Binding-site contacts:
Ligand atom N5 contacts residue SER292 of chain 1.C at 3.4 Å (h-bond).
Ligand atom C4 contacts residue SER292 of chain 1.C at 3.9 Å.
Ligand atom O1B contacts residue SER287 of chain 1.C at 3.0 Å (h-bond).
Ligand atom C2 contacts residue SER287 of chain 1.C at 3.8 Å.
Ligand atom O7 contacts residue TRP322 of chain 1.C at 3.4 Å.
Ligand atom C10 contacts residue GLN320 of chain 1.C at 3.9 Å.
Ligand atom C11 contacts residue SER292 of chain 1.C at 3.7 Å.
Ligand atom C1 contacts residue SER287 of chain 1.C at 2.9 Å.
Ligand atom N5 contacts residue ASN319 of chain 1.C at 3.7 Å.
Ligand atom C4 contacts residue ASN319 of chain 1.C at 3.1 Å.
Ligand atom C11 contacts residue TRP322 of chain 1.C at 3.4 Å (hydrophobic).
Ligand atom C10 contacts residue TRP322 of chain 1.C at 3.7 Å (hydrophobic).
Ligand atom C10 contacts residue ASN319 of chain 1.C at 4.0 Å.
Ligand atom CZ contacts residue ASN319 of chain 1.C at 3.9 Å.
Ligand atom C5 contacts residue ASN319 of chain 1.C at 4.1 Å.
Ligand atom C5 contacts residue SER292 of chain 1.C at 3.8 Å.
Ligand atom C2 contacts residue SER292 of chain 1.C at 3.7 Å.
Ligand atom O1A contacts residue SER287 of chain 1.C at 2.7 Å (h-bond).
Ligand atom O9 contacts residue LYS353 of chain 1.C at 3.7 Å.
Ligand atom C1 contacts residue ASN319 of chain 1.C at 3.9 Å.
Ligand atom NH2 contacts residue GLN320 of chain 1.C at 3.4 Å.
Ligand atom C6 contacts residue TRP322 of chain 1.C at 4.0 Å (hydrophobic).
Ligand atom O6 contacts residue SER292 of chain 1.C at 4.0 Å.
Ligand atom O10 contacts residue GLN320 of chain 1.C at 3.9 Å.
Ligand atom C3 contacts residue SER292 of chain 1.C at 3.6 Å.
Ligand atom C6 contacts residue SER292 of chain 1.C at 3.6 Å.
Ligand atom C11 contacts residue ASN321 of chain 1.C at 3.5 Å.
Ligand atom C7 contacts residue TRP322 of chain 1.C at 3.5 Å (hydrophobic).
Ligand atom C11 contacts residue GLN320 of chain 1.C at 3.3 Å.
Ligand atom C2 contacts residue ASN319 of chain 1.C at 4.0 Å.
Ligand atom C3 contacts residue ASN319 of chain 1.C at 3.2 Å.
Ligand atom C8 contacts residue TRP322 of chain 1.C at 4.0 Å (hydrophobic).
Ligand atom O8 contacts residue SER290 of chain 1.C at 2.6 Å (h-bond).
Ligand atom C8 contacts residue SER290 of chain 1.C at 3.8 Å.
Ligand atom NE contacts residue ASN319 of chain 1.C at 3.7 Å.
Ligand atom NH2 contacts residue ASN319 of chain 1.C at 3.3 Å (h-bond).
Ligand atom O10 contacts residue TRP322 of chain 1.C at 4.1 Å.
Ligand atom O1B contacts residue ASN319 of chain 1.C at 3.0 Å (h-bond).
Ligand atom N5 contacts residue TRP322 of chain 1.C at 3.6 Å.
Ligand atom O1A contacts residue ASP289 of chain 1.C at 3.3 Å (salt-bridge).

The small molecule below binds the protein below.
Small molecule (SMILES): [H]/N=C(\N)N[C@H]1C=C(C(=O)O)O[C@@H]([C@H](O)[C@H](O)CO)[C@@H]1NC(C)=O

Sequence of chain 1.C:
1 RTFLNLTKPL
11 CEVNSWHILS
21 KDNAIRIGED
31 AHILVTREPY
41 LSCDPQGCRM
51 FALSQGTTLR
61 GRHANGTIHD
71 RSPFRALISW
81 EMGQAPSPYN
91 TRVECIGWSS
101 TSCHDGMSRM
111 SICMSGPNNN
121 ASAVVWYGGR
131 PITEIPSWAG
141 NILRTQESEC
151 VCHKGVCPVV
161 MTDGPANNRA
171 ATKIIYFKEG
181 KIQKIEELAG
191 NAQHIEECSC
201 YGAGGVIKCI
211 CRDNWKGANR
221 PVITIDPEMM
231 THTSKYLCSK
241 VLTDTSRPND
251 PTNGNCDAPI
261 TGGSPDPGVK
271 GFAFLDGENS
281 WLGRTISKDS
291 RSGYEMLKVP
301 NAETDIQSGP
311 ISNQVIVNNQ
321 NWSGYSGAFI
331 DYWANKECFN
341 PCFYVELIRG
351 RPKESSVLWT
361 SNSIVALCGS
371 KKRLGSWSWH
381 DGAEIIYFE